Binding-site contacts:
Ligand atom N1 contacts residue VAL418 of chain 1.K at 3.8 Å.
Ligand atom O2P contacts residue HIS628 of chain 1.K at 4.3 Å.
Ligand atom C6 contacts residue VAL418 of chain 1.K at 3.8 Å (hydrophobic).
Ligand atom C4 contacts residue PRO419 of chain 1.K at 4.2 Å (hydrophobic).
Ligand atom N1 contacts residue PRO631 of chain 1.K at 4.2 Å.
Ligand atom C5 contacts residue PRO419 of chain 1.K at 4.2 Å (hydrophobic).
Ligand atom C5 contacts residue SER632 of chain 1.K at 4.3 Å.
Ligand atom N6 contacts residue VAL418 of chain 1.K at 3.6 Å.
Ligand atom N7 contacts residue PRO419 of chain 1.K at 4.4 Å.
Ligand atom N9 contacts residue HIS630 of chain 1.K at 4.2 Å.
Ligand atom C6 contacts residue GLY639 of chain 1.K at 3.7 Å.
Ligand atom N6 contacts residue PRO631 of chain 1.K at 3.9 Å.
Ligand atom O4' contacts residue PRO631 of chain 1.K at 3.8 Å.
Ligand atom C6 contacts residue PRO419 of chain 1.K at 4.4 Å (hydrophobic).
Ligand atom C5 contacts residue PRO631 of chain 1.K at 4.4 Å (hydrophobic).
Ligand atom O2P contacts residue PRO631 of chain 1.K at 3.8 Å.
Ligand atom C8 contacts residue PRO419 of chain 1.K at 4.3 Å (hydrophobic).
Ligand atom O5' contacts residue PRO631 of chain 1.K at 4.1 Å.
Ligand atom O2P contacts residue PHE629 of chain 1.K at 4.0 Å.
Ligand atom N1 contacts residue ILE622 of chain 1.K at 4.4 Å.
Ligand atom C6 contacts residue SER632 of chain 1.K at 4.3 Å.
Ligand atom N7 contacts residue HIS630 of chain 1.K at 4.1 Å.
Ligand atom N3 contacts residue PRO419 of chain 1.K at 4.3 Å.
Ligand atom C8 contacts residue HIS630 of chain 1.K at 3.4 Å.
Ligand atom C6 contacts residue PRO631 of chain 1.K at 4.0 Å (hydrophobic).
Ligand atom O4' contacts residue HIS630 of chain 1.K at 4.4 Å.
Ligand atom N6 contacts residue PRO633 of chain 1.K at 4.2 Å.
Ligand atom N7 contacts residue ASP609 of chain 1.K at 4.4 Å.
Ligand atom N6 contacts residue GLY637 of chain 1.K at 4.1 Å.
Ligand atom O5' contacts residue PHE629 of chain 1.K at 4.2 Å.
Ligand atom C2' contacts residue PRO419 of chain 1.K at 4.0 Å (hydrophobic).
Ligand atom C1' contacts residue HIS630 of chain 1.K at 4.0 Å.
Ligand atom N6 contacts residue GLY639 of chain 1.K at 2.8 Å (h-bond).
Ligand atom N9 contacts residue PRO419 of chain 1.K at 4.2 Å.
Ligand atom N6 contacts residue SER632 of chain 1.K at 3.9 Å.
Ligand atom N6 contacts residue PHE638 of chain 1.K at 3.8 Å.
Ligand atom C2 contacts residue GLY639 of chain 1.K at 3.7 Å.
Ligand atom N1 contacts residue GLY639 of chain 1.K at 2.9 Å (h-bond).
Ligand atom C2 contacts residue PRO419 of chain 1.K at 4.4 Å (hydrophobic).
Ligand atom N7 contacts residue SER632 of chain 1.K at 3.8 Å.

This protein binds this small molecule.
Small molecule (SMILES): Nc1ncnc2c1ncn2[C@H]1C[C@H](O)[C@@H](COP(=O)(O)O)O1

Sequence of chain 1.K:
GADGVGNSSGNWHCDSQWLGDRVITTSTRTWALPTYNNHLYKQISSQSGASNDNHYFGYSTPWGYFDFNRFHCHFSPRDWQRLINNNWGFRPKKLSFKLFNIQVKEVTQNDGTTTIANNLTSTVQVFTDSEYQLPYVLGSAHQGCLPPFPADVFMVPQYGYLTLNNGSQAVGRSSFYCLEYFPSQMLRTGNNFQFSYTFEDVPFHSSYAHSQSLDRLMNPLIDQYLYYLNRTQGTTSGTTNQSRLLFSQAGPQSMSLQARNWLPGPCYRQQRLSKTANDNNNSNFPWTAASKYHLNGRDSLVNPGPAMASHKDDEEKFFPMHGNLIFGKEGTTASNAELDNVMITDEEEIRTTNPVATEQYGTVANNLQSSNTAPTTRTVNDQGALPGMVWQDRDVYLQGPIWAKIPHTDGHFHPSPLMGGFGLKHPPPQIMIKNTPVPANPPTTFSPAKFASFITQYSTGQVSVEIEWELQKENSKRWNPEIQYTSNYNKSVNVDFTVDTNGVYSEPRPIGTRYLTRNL